Sequence of chain 1.C:
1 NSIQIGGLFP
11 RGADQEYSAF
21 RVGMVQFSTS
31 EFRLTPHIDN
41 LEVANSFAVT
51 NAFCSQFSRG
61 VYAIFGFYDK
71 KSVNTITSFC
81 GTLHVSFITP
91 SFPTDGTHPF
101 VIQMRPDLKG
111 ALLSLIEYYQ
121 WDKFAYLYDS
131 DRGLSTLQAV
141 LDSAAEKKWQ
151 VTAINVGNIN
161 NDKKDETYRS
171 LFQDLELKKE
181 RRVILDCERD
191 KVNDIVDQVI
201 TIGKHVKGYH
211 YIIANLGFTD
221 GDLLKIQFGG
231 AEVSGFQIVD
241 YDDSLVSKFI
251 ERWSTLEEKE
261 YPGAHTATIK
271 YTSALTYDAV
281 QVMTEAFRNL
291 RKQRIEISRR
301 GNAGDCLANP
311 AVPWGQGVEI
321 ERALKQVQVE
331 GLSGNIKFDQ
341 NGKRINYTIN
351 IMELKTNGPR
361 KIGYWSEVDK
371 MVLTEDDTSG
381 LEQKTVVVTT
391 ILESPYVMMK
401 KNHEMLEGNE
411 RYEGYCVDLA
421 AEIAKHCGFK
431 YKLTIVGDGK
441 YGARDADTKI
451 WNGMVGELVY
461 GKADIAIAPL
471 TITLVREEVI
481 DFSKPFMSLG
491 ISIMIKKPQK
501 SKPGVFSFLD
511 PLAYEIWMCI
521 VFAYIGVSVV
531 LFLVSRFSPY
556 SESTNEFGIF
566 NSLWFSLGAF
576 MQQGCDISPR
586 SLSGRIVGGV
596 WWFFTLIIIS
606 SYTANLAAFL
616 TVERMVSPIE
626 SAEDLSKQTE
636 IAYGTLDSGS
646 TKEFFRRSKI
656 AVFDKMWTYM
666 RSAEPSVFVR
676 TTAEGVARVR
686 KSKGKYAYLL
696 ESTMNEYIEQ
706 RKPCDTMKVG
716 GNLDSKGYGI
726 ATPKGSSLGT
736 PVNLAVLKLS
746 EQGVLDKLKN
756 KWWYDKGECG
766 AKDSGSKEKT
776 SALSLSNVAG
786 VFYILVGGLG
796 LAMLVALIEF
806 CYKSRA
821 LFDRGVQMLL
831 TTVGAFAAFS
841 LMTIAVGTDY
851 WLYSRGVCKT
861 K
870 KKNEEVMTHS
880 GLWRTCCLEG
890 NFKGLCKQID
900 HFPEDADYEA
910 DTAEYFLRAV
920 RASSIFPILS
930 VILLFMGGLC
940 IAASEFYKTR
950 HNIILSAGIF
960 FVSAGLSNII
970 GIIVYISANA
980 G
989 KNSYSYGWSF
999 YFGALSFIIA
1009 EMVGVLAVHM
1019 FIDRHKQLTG

Sequence of chain 1.B:
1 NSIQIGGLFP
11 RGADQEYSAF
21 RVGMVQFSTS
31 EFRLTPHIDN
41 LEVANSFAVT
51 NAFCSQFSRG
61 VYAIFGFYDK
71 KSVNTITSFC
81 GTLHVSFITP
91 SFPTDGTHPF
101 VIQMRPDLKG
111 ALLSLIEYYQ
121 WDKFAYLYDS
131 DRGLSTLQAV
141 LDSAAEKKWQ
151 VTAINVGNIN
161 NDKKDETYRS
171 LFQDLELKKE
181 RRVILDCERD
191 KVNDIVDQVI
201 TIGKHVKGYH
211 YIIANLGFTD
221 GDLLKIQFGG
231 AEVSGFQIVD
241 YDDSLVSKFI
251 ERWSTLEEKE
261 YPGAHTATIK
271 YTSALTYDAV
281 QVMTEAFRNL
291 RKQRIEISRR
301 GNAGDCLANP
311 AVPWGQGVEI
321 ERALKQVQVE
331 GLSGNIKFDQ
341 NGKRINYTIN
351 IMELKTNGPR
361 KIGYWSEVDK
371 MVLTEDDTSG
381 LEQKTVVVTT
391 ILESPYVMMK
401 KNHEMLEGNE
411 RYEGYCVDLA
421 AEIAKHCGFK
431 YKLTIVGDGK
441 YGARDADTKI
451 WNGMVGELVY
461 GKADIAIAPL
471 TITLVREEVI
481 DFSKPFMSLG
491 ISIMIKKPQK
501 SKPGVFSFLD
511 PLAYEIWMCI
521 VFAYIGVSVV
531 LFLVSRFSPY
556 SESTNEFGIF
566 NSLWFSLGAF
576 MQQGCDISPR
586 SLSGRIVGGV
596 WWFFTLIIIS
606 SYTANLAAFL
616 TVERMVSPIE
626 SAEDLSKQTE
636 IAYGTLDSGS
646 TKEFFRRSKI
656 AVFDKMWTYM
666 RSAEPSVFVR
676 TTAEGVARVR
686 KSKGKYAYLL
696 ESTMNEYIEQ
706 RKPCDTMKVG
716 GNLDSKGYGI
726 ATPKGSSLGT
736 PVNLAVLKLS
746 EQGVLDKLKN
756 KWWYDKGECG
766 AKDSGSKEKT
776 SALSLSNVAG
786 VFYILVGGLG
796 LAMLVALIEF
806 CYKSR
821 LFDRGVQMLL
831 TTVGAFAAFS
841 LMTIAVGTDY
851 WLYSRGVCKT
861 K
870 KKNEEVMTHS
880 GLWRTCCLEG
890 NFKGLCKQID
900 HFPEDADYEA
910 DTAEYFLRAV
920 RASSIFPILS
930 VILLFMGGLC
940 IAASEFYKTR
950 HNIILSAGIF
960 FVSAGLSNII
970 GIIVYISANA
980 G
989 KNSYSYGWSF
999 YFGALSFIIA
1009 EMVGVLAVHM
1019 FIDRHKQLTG

This small molecule binds to this protein.
Small molecule (SMILES): NS(=O)(=O)c1cc2c(cc1Cl)N[C@H]([C@H]1C[C@H]3C=C[C@@H]1C3)NS2(=O)=O

Binding-site contacts:
Ligand atom O1 contacts residue SER488 of chain 1.C at 3.6 Å (h-bond).
Ligand atom C3 contacts residue LYS721 of chain 1.B at 3.6 Å.
Ligand atom N2 contacts residue SER720 of chain 1.B at 3.6 Å (h-bond).
Ligand atom C2 contacts residue PRO485 of chain 1.B at 3.9 Å (hydrophobic).
Ligand atom C12 contacts residue MET487 of chain 1.C at 3.8 Å (hydrophobic).
Ligand atom CL contacts residue ASP751 of chain 1.C at 3.1 Å.
Ligand atom C8 contacts residue PRO485 of chain 1.C at 3.5 Å (hydrophobic).
Ligand atom C14 contacts residue PHE486 of chain 1.C at 3.3 Å (hydrophobic).
Ligand atom C3 contacts residue GLY722 of chain 1.B at 3.3 Å.
Ligand atom C13 contacts residue PHE486 of chain 1.C at 3.3 Å (hydrophobic).
Ligand atom S1 contacts residue PRO485 of chain 1.C at 3.8 Å.
Ligand atom C13 contacts residue SER720 of chain 1.B at 3.5 Å.
Ligand atom S2 contacts residue SER488 of chain 1.C at 3.6 Å (h-bond).
Ligand atom C11 contacts residue PHE486 of chain 1.C at 3.5 Å (hydrophobic).
Ligand atom C11 contacts residue MET487 of chain 1.C at 3.6 Å (hydrophobic).
Ligand atom N1 contacts residue PRO485 of chain 1.C at 2.6 Å (h-bond).
Ligand atom O3 contacts residue SER488 of chain 1.C at 2.4 Å (h-bond).
Ligand atom S2 contacts residue MET487 of chain 1.C at 3.9 Å.
Ligand atom O2 contacts residue SER488 of chain 1.C at 2.8 Å (h-bond).
Ligand atom N3 contacts residue SER720 of chain 1.B at 3.4 Å (h-bond).
Ligand atom C14 contacts residue SER720 of chain 1.B at 3.6 Å.
Ligand atom O2 contacts residue MET487 of chain 1.C at 3.9 Å.
Ligand atom N2 contacts residue PRO485 of chain 1.C at 3.9 Å.
Ligand atom C12 contacts residue SER720 of chain 1.B at 3.8 Å.
Ligand atom C4 contacts residue GLY722 of chain 1.B at 3.2 Å.
Ligand atom O4 contacts residue LYS754 of chain 1.C at 2.7 Å (salt-bridge).
Ligand atom C4 contacts residue LYS721 of chain 1.B at 3.7 Å.
Ligand atom C10 contacts residue SER720 of chain 1.B at 3.8 Å.
Ligand atom C10 contacts residue PHE486 of chain 1.C at 3.5 Å (hydrophobic).
Ligand atom O1 contacts residue SER488 of chain 1.B at 3.8 Å.
Ligand atom C12 contacts residue SER488 of chain 1.C at 3.9 Å.
Ligand atom O4 contacts residue MET487 of chain 1.C at 3.3 Å.
Ligand atom C12 contacts residue PHE486 of chain 1.C at 3.4 Å (hydrophobic).
Ligand atom S1 contacts residue SER488 of chain 1.C at 3.5 Å (h-bond).
Ligand atom C9 contacts residue PHE486 of chain 1.C at 3.5 Å (hydrophobic).
Ligand atom O3 contacts residue MET487 of chain 1.C at 3.2 Å.
Ligand atom S2 contacts residue LYS754 of chain 1.C at 3.5 Å (salt-bridge).
Ligand atom C1 contacts residue PRO485 of chain 1.C at 3.5 Å (hydrophobic).
Ligand atom C11 contacts residue SER488 of chain 1.C at 3.4 Å.
Ligand atom N3 contacts residue LYS754 of chain 1.C at 3.4 Å (salt-bridge).